Sequence of chain 1.SA:
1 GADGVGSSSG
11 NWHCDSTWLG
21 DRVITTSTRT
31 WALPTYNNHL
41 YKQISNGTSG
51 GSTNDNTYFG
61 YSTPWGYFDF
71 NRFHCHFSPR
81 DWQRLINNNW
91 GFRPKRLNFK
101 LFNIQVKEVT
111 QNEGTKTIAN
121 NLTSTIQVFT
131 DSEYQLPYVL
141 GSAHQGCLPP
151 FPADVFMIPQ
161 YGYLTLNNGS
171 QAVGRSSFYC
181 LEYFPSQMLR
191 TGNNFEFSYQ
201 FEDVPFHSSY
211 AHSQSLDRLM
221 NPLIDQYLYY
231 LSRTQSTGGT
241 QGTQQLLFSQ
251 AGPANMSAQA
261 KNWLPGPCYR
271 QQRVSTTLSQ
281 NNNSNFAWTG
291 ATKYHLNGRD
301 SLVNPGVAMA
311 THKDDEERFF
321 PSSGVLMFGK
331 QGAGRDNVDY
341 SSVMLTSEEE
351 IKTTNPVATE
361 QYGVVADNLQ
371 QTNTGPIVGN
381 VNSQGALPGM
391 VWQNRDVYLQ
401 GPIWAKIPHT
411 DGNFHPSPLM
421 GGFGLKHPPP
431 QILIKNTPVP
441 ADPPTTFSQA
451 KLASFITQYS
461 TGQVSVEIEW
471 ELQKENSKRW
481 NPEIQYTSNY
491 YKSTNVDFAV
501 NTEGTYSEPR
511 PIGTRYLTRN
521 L

Binding-site contacts:
Ligand atom N6 contacts residue ASN394 of chain 1.SA at 4.3 Å.
Ligand atom N3 contacts residue PRO416 of chain 1.SA at 4.1 Å.
Ligand atom N6 contacts residue SER417 of chain 1.SA at 3.5 Å.
Ligand atom OP1 contacts residue DC1 of chain 1.SE at 2.5 Å (h-bond).
Ligand atom C2' contacts residue PRO416 of chain 1.SA at 4.5 Å (hydrophobic).
Ligand atom OP2 contacts residue DC1 of chain 1.SE at 2.5 Å (h-bond).
Ligand atom N7 contacts residue HIS415 of chain 1.SA at 3.0 Å (h-bond).
Ligand atom N3 contacts residue PRO205 of chain 1.SA at 4.4 Å.
Ligand atom C2 contacts residue GLY424 of chain 1.SA at 4.1 Å.
Ligand atom C8 contacts residue PRO416 of chain 1.SA at 4.5 Å (hydrophobic).
Ligand atom C5' contacts residue DC1 of chain 1.SE at 3.8 Å.
Ligand atom C8 contacts residue HIS415 of chain 1.SA at 3.3 Å.
Ligand atom C6 contacts residue PRO205 of chain 1.SA at 3.9 Å (hydrophobic).
Ligand atom O4' contacts residue DC1 of chain 1.SE at 4.2 Å.
Ligand atom C5 contacts residue PRO205 of chain 1.SA at 4.2 Å (hydrophobic).
Ligand atom N1 contacts residue PRO205 of chain 1.SA at 4.0 Å.
Ligand atom C4 contacts residue PRO416 of chain 1.SA at 4.0 Å (hydrophobic).
Ligand atom C5 contacts residue HIS415 of chain 1.SA at 4.3 Å.
Ligand atom OP2 contacts residue ASP411 of chain 1.QA at 4.2 Å.
Ligand atom N6 contacts residue PRO205 of chain 1.SA at 4.2 Å.
Ligand atom C2 contacts residue PRO205 of chain 1.SA at 4.0 Å (hydrophobic).
Ligand atom C6 contacts residue PRO416 of chain 1.SA at 2.9 Å (hydrophobic).
Ligand atom P contacts residue DC1 of chain 1.SE at 1.6 Å.
Ligand atom N1 contacts residue GLY424 of chain 1.SA at 3.9 Å.
Ligand atom N9 contacts residue PRO416 of chain 1.SA at 4.3 Å.
Ligand atom C2 contacts residue PRO416 of chain 1.SA at 4.2 Å (hydrophobic).
Ligand atom C5 contacts residue PRO416 of chain 1.SA at 3.2 Å (hydrophobic).
Ligand atom N7 contacts residue PRO416 of chain 1.SA at 3.7 Å.
Ligand atom N6 contacts residue PRO416 of chain 1.SA at 2.8 Å (h-bond).
Ligand atom N1 contacts residue PRO416 of chain 1.SA at 3.4 Å (h-bond).
Ligand atom O5' contacts residue DC1 of chain 1.SE at 2.5 Å (h-bond).

A small-molecule ligand and the protein it binds are described below.
Small molecule (SMILES): Nc1ncnc2c1ncn2[C@H]1C[C@H](O)[C@@H](COP(=O)(O)O)O1

Sequence of chain 1.QA:
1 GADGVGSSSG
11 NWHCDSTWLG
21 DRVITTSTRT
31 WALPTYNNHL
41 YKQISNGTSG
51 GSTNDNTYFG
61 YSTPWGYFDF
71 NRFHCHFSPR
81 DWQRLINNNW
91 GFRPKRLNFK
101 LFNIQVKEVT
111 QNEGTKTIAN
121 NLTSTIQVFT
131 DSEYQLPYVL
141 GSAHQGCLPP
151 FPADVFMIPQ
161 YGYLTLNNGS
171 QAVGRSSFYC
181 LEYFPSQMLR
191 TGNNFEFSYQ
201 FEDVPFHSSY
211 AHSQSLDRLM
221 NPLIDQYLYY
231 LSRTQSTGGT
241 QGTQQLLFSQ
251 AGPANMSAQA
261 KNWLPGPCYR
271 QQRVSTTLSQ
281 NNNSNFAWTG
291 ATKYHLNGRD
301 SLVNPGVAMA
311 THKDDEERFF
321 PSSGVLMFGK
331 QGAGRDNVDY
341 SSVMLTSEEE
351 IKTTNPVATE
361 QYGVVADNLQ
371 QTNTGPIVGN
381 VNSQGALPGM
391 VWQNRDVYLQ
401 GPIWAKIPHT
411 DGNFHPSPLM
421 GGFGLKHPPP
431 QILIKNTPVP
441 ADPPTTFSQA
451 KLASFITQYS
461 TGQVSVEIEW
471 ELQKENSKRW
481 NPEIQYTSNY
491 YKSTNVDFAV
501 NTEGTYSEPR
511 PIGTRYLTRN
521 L